The small molecule below binds the protein below.
Small molecule (SMILES): Nc1ncnc2c1ncn2[C@@H]1O[C@H](COCC#Cc2nc3c(N)ncnc3n2[C@@H]2O[C@H](CO)[C@@H](O)[C@H]2OP(=O)(O)O)[C@@H](O)[C@H]1O

Sequence of chain 3.A:
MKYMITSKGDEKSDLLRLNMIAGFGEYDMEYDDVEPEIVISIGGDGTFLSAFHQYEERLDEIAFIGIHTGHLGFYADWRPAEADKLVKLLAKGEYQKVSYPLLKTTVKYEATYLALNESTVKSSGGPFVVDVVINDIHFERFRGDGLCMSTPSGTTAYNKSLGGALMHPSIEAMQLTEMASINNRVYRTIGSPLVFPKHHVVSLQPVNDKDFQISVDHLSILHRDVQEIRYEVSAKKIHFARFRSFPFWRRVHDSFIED

Sequence of chain 2.A:
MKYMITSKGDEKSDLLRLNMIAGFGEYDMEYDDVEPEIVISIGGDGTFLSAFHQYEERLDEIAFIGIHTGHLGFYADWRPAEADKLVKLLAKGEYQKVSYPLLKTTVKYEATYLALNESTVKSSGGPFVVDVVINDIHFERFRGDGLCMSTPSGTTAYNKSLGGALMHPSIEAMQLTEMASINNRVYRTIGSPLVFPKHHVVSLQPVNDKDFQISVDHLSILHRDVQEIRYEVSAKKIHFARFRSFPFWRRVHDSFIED

Binding-site contacts:
Ligand atom O7 contacts residue HIS71 of chain 2.A at 3.5 Å.
Ligand atom N7 contacts residue PHE74 of chain 2.A at 3.5 Å.
Ligand atom N contacts residue ALA185 of chain 3.A at 3.0 Å (h-bond).
Ligand atom O10 contacts residue ASN122 of chain 2.A at 3.5 Å (h-bond).
Ligand atom C1 contacts residue SER166 of chain 2.A at 3.1 Å.
Ligand atom N6 contacts residue ASN122 of chain 2.A at 3.1 Å (h-bond).
Ligand atom C14 contacts residue THR161 of chain 2.A at 3.3 Å.
Ligand atom P contacts residue ASP45 of chain 2.A at 3.5 Å.
Ligand atom C21 contacts residue GLU123 of chain 2.A at 3.2 Å.
Ligand atom N6 contacts residue TYR75 of chain 2.A at 3.5 Å.
Ligand atom N5 contacts residue ASN122 of chain 2.A at 2.9 Å (h-bond).
Ligand atom O7 contacts residue GLY44 of chain 2.A at 3.5 Å.
Ligand atom O10 contacts residue GLU123 of chain 2.A at 2.5 Å (salt-bridge).
Ligand atom N7 contacts residue THR161 of chain 2.A at 2.8 Å (h-bond).
Ligand atom O6 contacts residue ASP45 of chain 2.A at 3.2 Å (salt-bridge).
Ligand atom O9 contacts residue GLU123 of chain 2.A at 2.6 Å (salt-bridge).
Ligand atom C14 contacts residue PHE74 of chain 2.A at 3.4 Å (hydrophobic).
Ligand atom C1 contacts residue TYR163 of chain 2.A at 3.7 Å (hydrophobic).
Ligand atom C11 contacts residue ASP45 of chain 2.A at 3.7 Å.
Ligand atom C12 contacts residue ALA162 of chain 2.A at 3.6 Å (hydrophobic).
Ligand atom O10 contacts residue ALA162 of chain 2.A at 3.2 Å.
Ligand atom O8 contacts residue HIS71 of chain 2.A at 2.9 Å (h-bond).
Ligand atom C8 contacts residue GLY46 of chain 2.A at 3.6 Å.
Ligand atom O10 contacts residue TYR163 of chain 2.A at 3.3 Å (h-bond).
Ligand atom O9 contacts residue ASN122 of chain 2.A at 3.1 Å (h-bond).
Ligand atom C11 contacts residue ASN122 of chain 2.A at 3.7 Å.
Ligand atom C13 contacts residue ALA162 of chain 2.A at 3.5 Å (hydrophobic).
Ligand atom O6 contacts residue GLY46 of chain 2.A at 2.9 Å (h-bond).
Ligand atom N6 contacts residue SER158 of chain 2.A at 3.1 Å (h-bond).
Ligand atom C contacts residue TYR163 of chain 2.A at 3.6 Å (hydrophobic).
Ligand atom O7 contacts residue ASP45 of chain 2.A at 2.8 Å (salt-bridge).
Ligand atom N2 contacts residue TYR163 of chain 2.A at 3.4 Å (h-bond).
Ligand atom C1 contacts residue ILE187 of chain 3.A at 3.4 Å (hydrophobic).
Ligand atom N contacts residue ASP150 of chain 3.A at 2.9 Å (salt-bridge).
Ligand atom N contacts residue TYR163 of chain 2.A at 3.6 Å.
Ligand atom N1 contacts residue ALA185 of chain 3.A at 3.7 Å.
Ligand atom N1 contacts residue SER166 of chain 2.A at 3.1 Å (h-bond).
Ligand atom C22 contacts residue GLU123 of chain 2.A at 3.3 Å.
Ligand atom C9 contacts residue LEU49 of chain 2.A at 3.5 Å (hydrophobic).
Ligand atom N1 contacts residue ILE187 of chain 3.A at 3.3 Å.